Binding-site contacts:
Ligand atom N9 contacts residue MET202 of chain 1.B at 3.6 Å.
Ligand atom PB contacts residue GLY52 of chain 1.B at 3.4 Å.
Ligand atom O3A contacts residue ARG203 of chain 1.B at 3.1 Å (salt-bridge).
Ligand atom O2A contacts residue GLY54 of chain 1.B at 3.3 Å.
Ligand atom O2B contacts residue GLY52 of chain 1.B at 3.4 Å (h-bond).
Ligand atom N1 contacts residue VAL24 of chain 1.B at 3.2 Å (h-bond).
Ligand atom O2A contacts residue THR56 of chain 1.B at 3.5 Å (h-bond).
Ligand atom O3A contacts residue GLY52 of chain 1.B at 3.3 Å.
Ligand atom N6 contacts residue ILE23 of chain 1.B at 3.4 Å.
Ligand atom O3G contacts residue ASN145 of chain 1.B at 2.9 Å (h-bond).
Ligand atom C3' contacts residue VAL12 of chain 1.B at 3.3 Å (hydrophobic).
Ligand atom O2A contacts residue THR57 of chain 1.B at 3.3 Å.
Ligand atom C4 contacts residue MET202 of chain 1.B at 3.5 Å (hydrophobic).
Ligand atom O1A contacts residue ARG16 of chain 1.B at 3.0 Å (salt-bridge).
Ligand atom S1G contacts residue ARG203 of chain 1.B at 2.7 Å (salt-bridge).
Ligand atom O3' contacts residue VAL12 of chain 1.B at 2.4 Å (h-bond).
Ligand atom PG contacts residue MG1 of chain 1.O at 3.6 Å.
Ligand atom O2B contacts residue ILE53 of chain 1.B at 3.0 Å (h-bond).
Ligand atom N6 contacts residue VAL24 of chain 1.B at 2.3 Å (h-bond).
Ligand atom O3G contacts residue ARG131 of chain 1.C at 3.4 Å (salt-bridge).
Ligand atom N7 contacts residue ILE53 of chain 1.B at 3.2 Å.
Ligand atom O2' contacts residue PRO17 of chain 1.B at 3.3 Å.
Ligand atom O2G contacts residue MG1 of chain 1.O at 2.1 Å.
Ligand atom O3B contacts residue LYS55 of chain 1.B at 3.1 Å (salt-bridge).
Ligand atom O2' contacts residue TYR15 of chain 1.B at 3.6 Å (h-bond).
Ligand atom O2G contacts residue THR56 of chain 1.B at 3.4 Å (h-bond).
Ligand atom N7 contacts residue GLY54 of chain 1.B at 3.1 Å (h-bond).
Ligand atom O1B contacts residue MG1 of chain 1.O at 2.8 Å.
Ligand atom O2A contacts residue LYS55 of chain 1.B at 3.3 Å (salt-bridge).
Ligand atom O1A contacts residue ARG203 of chain 1.B at 3.5 Å (salt-bridge).
Ligand atom C8 contacts residue GLY52 of chain 1.B at 3.6 Å.
Ligand atom O3B contacts residue PRO51 of chain 1.B at 3.4 Å.
Ligand atom O3B contacts residue GLY52 of chain 1.B at 2.7 Å (h-bond).
Ligand atom O2B contacts residue LYS55 of chain 1.B at 2.8 Å (salt-bridge).
Ligand atom C8 contacts residue GLY54 of chain 1.B at 3.5 Å.
Ligand atom O2B contacts residue GLY54 of chain 1.B at 2.8 Å (h-bond).
Ligand atom O3G contacts residue LYS55 of chain 1.B at 3.2 Å (salt-bridge).
Ligand atom S1G contacts residue ARG160 of chain 1.C at 3.3 Å (salt-bridge).
Ligand atom C5' contacts residue ARG16 of chain 1.B at 3.4 Å.
Ligand atom O1B contacts residue THR56 of chain 1.B at 3.0 Å (h-bond).

The protein below binds the small molecule below.
Small molecule (SMILES): Nc1ncnc2c1ncn2[C@@H]1O[C@H](COP(=O)(O)OP(=O)(O)OP(O)(O)=S)[C@@H](O)[C@H]1O

Sequence of chain 1.B:
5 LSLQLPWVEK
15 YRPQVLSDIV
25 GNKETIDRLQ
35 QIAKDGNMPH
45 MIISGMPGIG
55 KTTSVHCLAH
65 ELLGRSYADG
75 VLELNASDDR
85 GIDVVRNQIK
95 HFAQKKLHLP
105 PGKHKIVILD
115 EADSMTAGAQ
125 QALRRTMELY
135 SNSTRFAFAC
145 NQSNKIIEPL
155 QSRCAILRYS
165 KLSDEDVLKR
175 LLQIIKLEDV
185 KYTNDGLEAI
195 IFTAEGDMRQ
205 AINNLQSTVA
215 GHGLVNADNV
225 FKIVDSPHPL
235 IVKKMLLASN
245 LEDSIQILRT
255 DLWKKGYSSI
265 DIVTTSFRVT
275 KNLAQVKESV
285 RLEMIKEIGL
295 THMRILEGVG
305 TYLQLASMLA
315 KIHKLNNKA

Sequence of chain 1.C:
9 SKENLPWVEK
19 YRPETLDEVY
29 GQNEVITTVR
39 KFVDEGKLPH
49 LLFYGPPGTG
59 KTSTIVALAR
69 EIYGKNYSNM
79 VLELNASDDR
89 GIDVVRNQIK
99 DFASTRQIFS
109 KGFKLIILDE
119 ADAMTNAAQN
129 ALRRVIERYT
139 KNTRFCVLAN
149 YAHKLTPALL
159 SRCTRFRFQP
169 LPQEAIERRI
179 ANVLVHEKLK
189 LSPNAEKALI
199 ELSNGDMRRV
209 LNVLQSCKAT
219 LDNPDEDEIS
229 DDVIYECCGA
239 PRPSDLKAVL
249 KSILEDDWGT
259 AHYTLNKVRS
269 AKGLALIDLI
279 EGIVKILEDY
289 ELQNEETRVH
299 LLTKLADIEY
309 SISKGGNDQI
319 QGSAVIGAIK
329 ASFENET